A protein and the small-molecule ligand that binds it are described below.
Small molecule (SMILES): C[N+](C)(C)[C@@H](Cc1c[nH]c(SO)n1)C(=O)O

Sequence of chain 1.G:
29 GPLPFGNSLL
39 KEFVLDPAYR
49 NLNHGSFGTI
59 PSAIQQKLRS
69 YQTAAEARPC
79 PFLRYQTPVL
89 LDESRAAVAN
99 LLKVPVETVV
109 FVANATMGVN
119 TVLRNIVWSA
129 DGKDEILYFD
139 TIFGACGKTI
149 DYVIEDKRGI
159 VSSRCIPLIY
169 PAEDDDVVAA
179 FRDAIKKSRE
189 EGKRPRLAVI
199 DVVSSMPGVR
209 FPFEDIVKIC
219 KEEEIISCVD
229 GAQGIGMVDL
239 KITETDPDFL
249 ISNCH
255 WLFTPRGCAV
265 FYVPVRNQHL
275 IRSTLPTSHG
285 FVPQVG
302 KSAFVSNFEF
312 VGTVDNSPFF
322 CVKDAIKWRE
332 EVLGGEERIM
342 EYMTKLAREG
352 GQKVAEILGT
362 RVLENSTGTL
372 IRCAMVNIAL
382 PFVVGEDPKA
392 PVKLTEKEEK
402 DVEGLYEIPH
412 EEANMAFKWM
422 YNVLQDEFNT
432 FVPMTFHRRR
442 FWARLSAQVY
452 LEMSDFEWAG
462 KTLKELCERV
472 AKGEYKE

Sequence of chain 1.H:
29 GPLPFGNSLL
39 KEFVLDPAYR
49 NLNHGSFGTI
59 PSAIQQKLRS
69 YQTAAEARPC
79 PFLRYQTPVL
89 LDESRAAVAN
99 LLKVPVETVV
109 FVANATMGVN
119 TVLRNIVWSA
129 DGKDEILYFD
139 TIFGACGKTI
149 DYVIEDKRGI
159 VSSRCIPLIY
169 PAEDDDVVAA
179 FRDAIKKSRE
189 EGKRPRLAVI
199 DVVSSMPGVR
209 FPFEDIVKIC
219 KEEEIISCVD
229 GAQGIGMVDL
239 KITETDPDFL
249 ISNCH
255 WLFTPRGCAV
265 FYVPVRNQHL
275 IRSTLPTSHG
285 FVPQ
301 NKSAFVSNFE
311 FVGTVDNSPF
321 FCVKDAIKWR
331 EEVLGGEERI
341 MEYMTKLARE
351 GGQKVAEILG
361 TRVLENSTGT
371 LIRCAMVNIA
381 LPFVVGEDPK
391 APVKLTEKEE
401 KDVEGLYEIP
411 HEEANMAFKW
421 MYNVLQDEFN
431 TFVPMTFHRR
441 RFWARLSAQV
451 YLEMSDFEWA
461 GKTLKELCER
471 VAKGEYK

Binding-site contacts:
Ligand atom C9 contacts residue HIS283 of chain 1.H at 4.4 Å.
Ligand atom O8 contacts residue THR314 of chain 1.H at 3.6 Å.
Ligand atom C12 contacts residue HIS283 of chain 1.H at 4.4 Å.
Ligand atom S7 contacts residue PHE55 of chain 1.G at 4.2 Å.
Ligand atom N19 contacts residue PHE311 of chain 1.H at 4.5 Å.
Ligand atom C16 contacts residue HIS283 of chain 1.H at 4.4 Å.
Ligand atom C14 contacts residue PHE311 of chain 1.H at 3.9 Å (hydrophobic).
Ligand atom N11 contacts residue PHE55 of chain 1.G at 4.0 Å.
Ligand atom O17 contacts residue HIS283 of chain 1.H at 3.2 Å.
Ligand atom N11 contacts residue HIS283 of chain 1.H at 4.2 Å.
Ligand atom C9 contacts residue ARG82 of chain 1.H at 4.5 Å.
Ligand atom C20 contacts residue ARG82 of chain 1.H at 3.5 Å.
Ligand atom C9 contacts residue PHE55 of chain 1.G at 4.2 Å (hydrophobic).
Ligand atom N10 contacts residue ARG82 of chain 1.H at 3.7 Å.
Ligand atom S7 contacts residue PHE141 of chain 1.G at 4.0 Å.
Ligand atom C15 contacts residue PHE311 of chain 1.H at 4.2 Å (hydrophobic).
Ligand atom S7 contacts residue SER54 of chain 1.G at 4.4 Å.
Ligand atom C23 contacts residue PHE311 of chain 1.H at 3.6 Å (hydrophobic).
Ligand atom O8 contacts residue LLP254 of chain 1.G at 3.0 Å (h-bond).
Ligand atom O8 contacts residue HIS283 of chain 1.H at 4.3 Å.
Ligand atom O8 contacts residue PHE141 of chain 1.G at 3.4 Å.
Ligand atom C13 contacts residue ARG82 of chain 1.H at 3.5 Å.
Ligand atom C12 contacts residue ARG82 of chain 1.H at 4.3 Å.
Ligand atom C23 contacts residue ARG82 of chain 1.H at 3.5 Å.